Binding-site contacts:
Ligand atom CG contacts residue LEU467 of chain 1.F at 3.8 Å (hydrophobic).
Ligand atom CB contacts residue TYR470 of chain 1.F at 3.3 Å (hydrophobic).
Ligand atom N contacts residue PHE360 of chain 1.F at 3.1 Å.
Ligand atom CG contacts residue TYR470 of chain 1.F at 3.9 Å (hydrophobic).
Ligand atom CB contacts residue PHE172 of chain 1.F at 3.5 Å (hydrophobic).
Ligand atom CA contacts residue ASP298 of chain 1.F at 3.6 Å.
Ligand atom O contacts residue PHE360 of chain 1.F at 2.8 Å.
Ligand atom OD1 contacts residue HIS180 of chain 1.F at 3.4 Å.
Ligand atom N contacts residue ASP298 of chain 1.F at 3.5 Å (salt-bridge).
Ligand atom OXT contacts residue THR665 of chain 1.F at 2.9 Å (h-bond).
Ligand atom CG contacts residue LEU663 of chain 1.F at 4.0 Å (hydrophobic).
Ligand atom CA contacts residue TRP297 of chain 1.F at 3.8 Å (hydrophobic).
Ligand atom CD contacts residue ASP298 of chain 1.F at 3.8 Å.
Ligand atom CD contacts residue CYS454 of chain 1.F at 2.9 Å (hydrophobic).
Ligand atom O contacts residue THR665 of chain 1.F at 3.9 Å.
Ligand atom O contacts residue LYS346 of chain 1.F at 4.0 Å.
Ligand atom O contacts residue TRP297 of chain 1.F at 3.4 Å.
Ligand atom C contacts residue TYR470 of chain 1.F at 3.8 Å (hydrophobic).
Ligand atom C contacts residue PHE360 of chain 1.F at 3.6 Å (hydrophobic).
Ligand atom CD contacts residue PHE360 of chain 1.F at 3.6 Å (hydrophobic).
Ligand atom C contacts residue TRP297 of chain 1.F at 3.4 Å (hydrophobic).
Ligand atom CD contacts residue GLU456 of chain 1.F at 3.8 Å.
Ligand atom CB contacts residue THR665 of chain 1.F at 3.8 Å.
Ligand atom OXT contacts residue GLU353 of chain 1.F at 3.9 Å.
Ligand atom OD1 contacts residue ASP298 of chain 1.F at 2.9 Å (salt-bridge).
Ligand atom CA contacts residue PHE360 of chain 1.F at 3.9 Å (hydrophobic).
Ligand atom OD1 contacts residue LEU467 of chain 1.F at 3.5 Å.
Ligand atom CD contacts residue THR665 of chain 1.F at 3.8 Å.
Ligand atom N contacts residue THR665 of chain 1.F at 3.8 Å.
Ligand atom CA contacts residue THR665 of chain 1.F at 4.0 Å.
Ligand atom OXT contacts residue SER354 of chain 1.F at 3.0 Å (h-bond).
Ligand atom O contacts residue SER354 of chain 1.F at 2.0 Å (h-bond).
Ligand atom CG contacts residue ASP298 of chain 1.F at 3.8 Å.
Ligand atom N contacts residue CYS454 of chain 1.F at 3.8 Å.
Ligand atom OXT contacts residue TYR470 of chain 1.F at 2.9 Å (h-bond).
Ligand atom CG contacts residue GLU456 of chain 1.F at 3.5 Å.
Ligand atom C contacts residue THR665 of chain 1.F at 3.5 Å.
Ligand atom OXT contacts residue TRP297 of chain 1.F at 3.8 Å.
Ligand atom OD1 contacts residue GLU456 of chain 1.F at 2.7 Å (salt-bridge).
Ligand atom C contacts residue SER354 of chain 1.F at 2.8 Å.

Sequence of chain 1.F:
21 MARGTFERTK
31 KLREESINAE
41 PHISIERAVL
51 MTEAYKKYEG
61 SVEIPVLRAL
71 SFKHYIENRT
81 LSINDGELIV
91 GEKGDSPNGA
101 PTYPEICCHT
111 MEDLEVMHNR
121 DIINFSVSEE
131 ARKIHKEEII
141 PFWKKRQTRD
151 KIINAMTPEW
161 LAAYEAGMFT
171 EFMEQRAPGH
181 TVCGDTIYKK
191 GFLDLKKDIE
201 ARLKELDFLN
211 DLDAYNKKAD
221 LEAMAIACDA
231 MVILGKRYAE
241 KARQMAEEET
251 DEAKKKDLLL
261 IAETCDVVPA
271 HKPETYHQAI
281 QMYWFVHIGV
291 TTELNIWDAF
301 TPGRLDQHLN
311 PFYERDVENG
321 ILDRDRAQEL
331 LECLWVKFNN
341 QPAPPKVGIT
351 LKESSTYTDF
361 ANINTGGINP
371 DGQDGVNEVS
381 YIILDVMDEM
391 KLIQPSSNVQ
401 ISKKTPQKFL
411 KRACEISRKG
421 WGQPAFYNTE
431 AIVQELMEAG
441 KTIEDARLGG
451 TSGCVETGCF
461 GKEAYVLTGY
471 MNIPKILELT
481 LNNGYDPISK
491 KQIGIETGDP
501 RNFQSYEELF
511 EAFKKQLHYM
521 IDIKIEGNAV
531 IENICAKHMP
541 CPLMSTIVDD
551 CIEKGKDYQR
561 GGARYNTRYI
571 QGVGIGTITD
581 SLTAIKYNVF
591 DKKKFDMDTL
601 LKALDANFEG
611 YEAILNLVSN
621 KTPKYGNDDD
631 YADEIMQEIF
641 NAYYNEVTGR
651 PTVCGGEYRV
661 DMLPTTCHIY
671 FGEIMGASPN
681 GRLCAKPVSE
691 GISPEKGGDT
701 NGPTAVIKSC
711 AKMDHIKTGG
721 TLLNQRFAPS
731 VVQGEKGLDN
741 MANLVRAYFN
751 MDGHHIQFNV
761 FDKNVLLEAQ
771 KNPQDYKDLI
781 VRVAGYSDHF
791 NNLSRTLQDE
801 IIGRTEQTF

This protein binds this small molecule.
Small molecule (SMILES): O=C(O)[C@@H]1C[C@@H](O)CN1